A protein and the small-molecule ligand that binds it are described below.
Small molecule (SMILES): C[C@@H](C(=O)Nc1ccc(Cl)cc1)C1CCC(c2ccnc3ccc(F)cc23)CC1

Sequence of chain 1.B:
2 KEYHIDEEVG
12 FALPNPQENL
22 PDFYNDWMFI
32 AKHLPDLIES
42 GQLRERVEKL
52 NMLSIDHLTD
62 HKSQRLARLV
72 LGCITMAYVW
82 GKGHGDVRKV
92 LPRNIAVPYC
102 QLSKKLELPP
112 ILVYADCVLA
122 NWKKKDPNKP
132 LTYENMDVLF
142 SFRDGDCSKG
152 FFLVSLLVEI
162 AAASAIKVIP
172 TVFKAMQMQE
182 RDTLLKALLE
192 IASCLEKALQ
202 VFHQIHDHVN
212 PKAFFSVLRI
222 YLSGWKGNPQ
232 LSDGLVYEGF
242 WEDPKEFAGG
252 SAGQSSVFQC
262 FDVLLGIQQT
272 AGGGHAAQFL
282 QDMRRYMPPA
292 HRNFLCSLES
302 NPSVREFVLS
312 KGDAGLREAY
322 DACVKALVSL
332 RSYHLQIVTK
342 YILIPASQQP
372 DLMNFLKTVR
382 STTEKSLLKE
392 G

Binding-site contacts:
Ligand atom C20 contacts residue VAL119 of chain 1.B at 3.4 Å (hydrophobic).
Ligand atom CL contacts residue CYS118 of chain 1.B at 3.6 Å.
Ligand atom N contacts residue ARG332 of chain 1.B at 3.2 Å (salt-bridge).
Ligand atom C23 contacts residue SER252 of chain 1.B at 3.7 Å.
Ligand atom CL contacts residue LEU223 of chain 1.B at 3.5 Å.
Ligand atom C15 contacts residue HIS335 of chain 1.B at 3.8 Å.
Ligand atom C22 contacts residue SER252 of chain 1.B at 3.5 Å.
Ligand atom C19 contacts residue VAL119 of chain 1.B at 3.6 Å (hydrophobic).
Ligand atom CL contacts residue GLY251 of chain 1.B at 3.9 Å.
Ligand atom C18 contacts residue TYR115 of chain 1.B at 3.4 Å (hydrophobic).
Ligand atom C11 contacts residue VAL258 of chain 1.B at 3.5 Å (hydrophobic).
Ligand atom C18 contacts residue SER156 of chain 1.B at 3.9 Å.
Ligand atom C16 contacts residue PHE259 of chain 1.B at 3.9 Å (hydrophobic).
Ligand atom C6 contacts residue VAL159 of chain 1.B at 3.7 Å (hydrophobic).
Ligand atom C contacts residue SER156 of chain 1.B at 3.6 Å.
Ligand atom C19 contacts residue TYR115 of chain 1.B at 3.3 Å (hydrophobic).
Ligand atom C22 contacts residue ALA253 of chain 1.B at 3.9 Å (hydrophobic).
Ligand atom C20 contacts residue PHE152 of chain 1.B at 4.0 Å (hydrophobic).
Ligand atom C15 contacts residue ARG332 of chain 1.B at 3.9 Å.
Ligand atom O contacts residue HIS335 of chain 1.B at 3.5 Å (h-bond).
Ligand atom N contacts residue PHE259 of chain 1.B at 4.0 Å.
Ligand atom N1 contacts residue TYR115 of chain 1.B at 3.7 Å.
Ligand atom C18 contacts residue PHE152 of chain 1.B at 3.8 Å (hydrophobic).
Ligand atom C19 contacts residue SER156 of chain 1.B at 3.6 Å.
Ligand atom C contacts residue PHE152 of chain 1.B at 3.9 Å (hydrophobic).
Ligand atom C21 contacts residue TYR115 of chain 1.B at 3.7 Å (hydrophobic).
Ligand atom C19 contacts residue PHE152 of chain 1.B at 4.0 Å (hydrophobic).
Ligand atom C2 contacts residue SER156 of chain 1.B at 4.0 Å.
Ligand atom C16 contacts residue HIS335 of chain 1.B at 3.6 Å.
Ligand atom C23 contacts residue TYR115 of chain 1.B at 3.8 Å (hydrophobic).
Ligand atom C23 contacts residue ALA253 of chain 1.B at 3.6 Å (hydrophobic).
Ligand atom O contacts residue ALA253 of chain 1.B at 3.4 Å.
Ligand atom C3 contacts residue TYR115 of chain 1.B at 3.9 Å (hydrophobic).
Ligand atom C15 contacts residue PHE259 of chain 1.B at 3.6 Å (hydrophobic).
Ligand atom N1 contacts residue SER156 of chain 1.B at 3.3 Å (h-bond).
Ligand atom C12 contacts residue LEU331 of chain 1.B at 3.9 Å (hydrophobic).
Ligand atom F contacts residue VAL258 of chain 1.B at 2.5 Å.
Ligand atom C6 contacts residue PHE203 of chain 1.B at 3.7 Å (hydrophobic).
Ligand atom C22 contacts residue TYR115 of chain 1.B at 3.9 Å (hydrophobic).
Ligand atom C20 contacts residue TYR115 of chain 1.B at 3.4 Å (hydrophobic).